The protein below binds the small molecule below.
Small molecule (SMILES): CC(=O)N[C@H]1[C@H](O[C@H]2[C@H](O)[C@@H](NC(C)=O)CO[C@@H]2CO)O[C@H](CO)[C@@H](O)[C@@H]1O

Binding-site contacts:
Ligand atom C5 contacts residue ASN203 of chain 1.A at 3.5 Å.
Ligand atom C5 contacts residue THR205 of chain 1.A at 3.4 Å.
Ligand atom N2 contacts residue ASN203 of chain 1.A at 3.1 Å (h-bond).
Ligand atom C7 contacts residue GLU206 of chain 1.A at 4.0 Å.
Ligand atom C6 contacts residue THR205 of chain 1.A at 3.8 Å.
Ligand atom C7 contacts residue ASN203 of chain 1.A at 3.9 Å.
Ligand atom C2 contacts residue ASN203 of chain 1.A at 2.7 Å.
Ligand atom C3 contacts residue THR205 of chain 1.A at 4.4 Å.
Ligand atom N2 contacts residue ILE168 of chain 1.A at 3.8 Å.
Ligand atom O7 contacts residue ASN203 of chain 1.A at 3.8 Å.
Ligand atom O7 contacts residue GLN201 of chain 1.A at 4.1 Å.
Ligand atom O6 contacts residue GLU206 of chain 1.A at 3.5 Å (salt-bridge).
Ligand atom C1 contacts residue ASN203 of chain 1.A at 1.4 Å.
Ligand atom C1 contacts residue THR205 of chain 1.A at 3.5 Å.
Ligand atom N2 contacts residue GLU206 of chain 1.A at 4.2 Å.
Ligand atom O7 contacts residue LYS241 of chain 1.A at 3.9 Å.
Ligand atom C8 contacts residue GLU206 of chain 1.A at 3.3 Å.
Ligand atom C4 contacts residue THR205 of chain 1.A at 4.5 Å.
Ligand atom O7 contacts residue ILE168 of chain 1.A at 4.3 Å.
Ligand atom C4 contacts residue ASN203 of chain 1.A at 4.3 Å.
Ligand atom C3 contacts residue ASN203 of chain 1.A at 3.9 Å.
Ligand atom O7 contacts residue THR205 of chain 1.A at 3.6 Å.
Ligand atom C6 contacts residue GLU206 of chain 1.A at 3.6 Å.
Ligand atom C7 contacts residue THR205 of chain 1.A at 4.4 Å.
Ligand atom C2 contacts residue THR205 of chain 1.A at 4.4 Å.
Ligand atom O5 contacts residue ASN203 of chain 1.A at 2.4 Å (h-bond).
Ligand atom O5 contacts residue THR205 of chain 1.A at 3.7 Å.
Ligand atom C7 contacts residue ILE168 of chain 1.A at 4.2 Å (hydrophobic).

Sequence of chain 1.A:
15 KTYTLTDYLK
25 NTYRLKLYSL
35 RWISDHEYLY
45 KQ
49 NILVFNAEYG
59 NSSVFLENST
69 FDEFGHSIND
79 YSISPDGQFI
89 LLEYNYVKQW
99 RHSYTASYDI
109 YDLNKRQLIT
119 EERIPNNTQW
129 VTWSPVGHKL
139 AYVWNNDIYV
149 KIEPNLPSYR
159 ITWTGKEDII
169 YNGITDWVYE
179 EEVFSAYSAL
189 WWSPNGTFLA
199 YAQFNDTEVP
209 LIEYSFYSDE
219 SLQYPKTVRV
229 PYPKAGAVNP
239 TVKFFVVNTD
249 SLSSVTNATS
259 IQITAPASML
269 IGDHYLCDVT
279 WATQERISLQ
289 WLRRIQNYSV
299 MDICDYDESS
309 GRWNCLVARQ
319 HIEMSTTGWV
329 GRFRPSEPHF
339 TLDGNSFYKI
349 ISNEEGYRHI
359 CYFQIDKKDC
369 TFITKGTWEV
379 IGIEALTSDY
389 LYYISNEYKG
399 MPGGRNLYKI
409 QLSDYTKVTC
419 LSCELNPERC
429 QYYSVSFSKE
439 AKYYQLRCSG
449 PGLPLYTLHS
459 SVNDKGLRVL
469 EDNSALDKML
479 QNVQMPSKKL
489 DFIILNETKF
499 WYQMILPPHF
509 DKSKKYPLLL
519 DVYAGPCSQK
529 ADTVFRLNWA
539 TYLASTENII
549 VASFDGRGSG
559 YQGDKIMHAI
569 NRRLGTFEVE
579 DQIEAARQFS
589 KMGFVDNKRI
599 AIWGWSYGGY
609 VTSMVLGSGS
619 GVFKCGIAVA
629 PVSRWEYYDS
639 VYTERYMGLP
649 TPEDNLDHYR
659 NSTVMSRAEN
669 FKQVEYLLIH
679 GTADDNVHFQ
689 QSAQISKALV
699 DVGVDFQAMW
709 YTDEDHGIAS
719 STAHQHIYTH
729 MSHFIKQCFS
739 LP